Binding-site contacts:
Ligand atom C5 contacts residue THR205 of chain 2.D at 4.0 Å.
Ligand atom C5 contacts residue ASN203 of chain 2.D at 3.7 Å.
Ligand atom N2 contacts residue ILE168 of chain 2.D at 3.6 Å.
Ligand atom C1 contacts residue THR205 of chain 2.D at 3.5 Å.
Ligand atom C3 contacts residue ASN203 of chain 2.D at 3.8 Å.
Ligand atom C2 contacts residue THR205 of chain 2.D at 4.4 Å.
Ligand atom O6 contacts residue THR205 of chain 2.D at 4.2 Å.
Ligand atom O5 contacts residue THR205 of chain 2.D at 4.0 Å.
Ligand atom C1 contacts residue ASN203 of chain 2.D at 1.4 Å.
Ligand atom O7 contacts residue ASN203 of chain 2.D at 3.4 Å (h-bond).
Ligand atom N2 contacts residue ASN203 of chain 2.D at 2.9 Å (h-bond).
Ligand atom O7 contacts residue THR205 of chain 2.D at 3.6 Å.
Ligand atom C2 contacts residue ASN203 of chain 2.D at 2.4 Å.
Ligand atom C7 contacts residue ASN203 of chain 2.D at 3.5 Å.
Ligand atom O7 contacts residue GLN201 of chain 2.D at 3.7 Å.
Ligand atom C4 contacts residue ASN203 of chain 2.D at 4.3 Å.
Ligand atom O7 contacts residue ILE168 of chain 2.D at 3.8 Å.
Ligand atom O6 contacts residue GLU206 of chain 2.D at 3.4 Å (salt-bridge).
Ligand atom C7 contacts residue ILE168 of chain 2.D at 3.8 Å (hydrophobic).
Ligand atom O5 contacts residue ASN203 of chain 2.D at 2.4 Å (h-bond).

Sequence of chain 2.D:
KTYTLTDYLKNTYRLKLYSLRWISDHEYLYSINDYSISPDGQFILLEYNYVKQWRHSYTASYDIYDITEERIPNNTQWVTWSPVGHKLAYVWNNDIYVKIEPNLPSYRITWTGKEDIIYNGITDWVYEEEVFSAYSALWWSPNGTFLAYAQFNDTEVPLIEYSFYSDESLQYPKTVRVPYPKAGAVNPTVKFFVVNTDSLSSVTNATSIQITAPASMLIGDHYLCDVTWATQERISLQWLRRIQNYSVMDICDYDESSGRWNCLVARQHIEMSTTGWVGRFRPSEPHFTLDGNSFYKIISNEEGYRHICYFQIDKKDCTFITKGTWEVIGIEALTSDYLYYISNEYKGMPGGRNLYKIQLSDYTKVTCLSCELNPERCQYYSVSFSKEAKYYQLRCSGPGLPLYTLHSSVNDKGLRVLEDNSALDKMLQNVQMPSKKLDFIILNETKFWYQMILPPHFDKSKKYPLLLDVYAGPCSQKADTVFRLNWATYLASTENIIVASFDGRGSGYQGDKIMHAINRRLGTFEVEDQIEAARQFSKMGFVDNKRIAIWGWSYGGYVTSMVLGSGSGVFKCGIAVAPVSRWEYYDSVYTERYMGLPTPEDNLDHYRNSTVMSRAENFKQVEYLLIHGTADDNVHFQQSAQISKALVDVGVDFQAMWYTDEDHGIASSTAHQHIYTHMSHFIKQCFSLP

This small molecule binds to this protein.
Small molecule (SMILES): CC(=O)N[C@H]1[C@H](O[C@H]2[C@H](O)[C@@H](NC(C)=O)CO[C@@H]2CO)O[C@H](CO)[C@@H](O)[C@@H]1O